Sequence of chain 1.B:
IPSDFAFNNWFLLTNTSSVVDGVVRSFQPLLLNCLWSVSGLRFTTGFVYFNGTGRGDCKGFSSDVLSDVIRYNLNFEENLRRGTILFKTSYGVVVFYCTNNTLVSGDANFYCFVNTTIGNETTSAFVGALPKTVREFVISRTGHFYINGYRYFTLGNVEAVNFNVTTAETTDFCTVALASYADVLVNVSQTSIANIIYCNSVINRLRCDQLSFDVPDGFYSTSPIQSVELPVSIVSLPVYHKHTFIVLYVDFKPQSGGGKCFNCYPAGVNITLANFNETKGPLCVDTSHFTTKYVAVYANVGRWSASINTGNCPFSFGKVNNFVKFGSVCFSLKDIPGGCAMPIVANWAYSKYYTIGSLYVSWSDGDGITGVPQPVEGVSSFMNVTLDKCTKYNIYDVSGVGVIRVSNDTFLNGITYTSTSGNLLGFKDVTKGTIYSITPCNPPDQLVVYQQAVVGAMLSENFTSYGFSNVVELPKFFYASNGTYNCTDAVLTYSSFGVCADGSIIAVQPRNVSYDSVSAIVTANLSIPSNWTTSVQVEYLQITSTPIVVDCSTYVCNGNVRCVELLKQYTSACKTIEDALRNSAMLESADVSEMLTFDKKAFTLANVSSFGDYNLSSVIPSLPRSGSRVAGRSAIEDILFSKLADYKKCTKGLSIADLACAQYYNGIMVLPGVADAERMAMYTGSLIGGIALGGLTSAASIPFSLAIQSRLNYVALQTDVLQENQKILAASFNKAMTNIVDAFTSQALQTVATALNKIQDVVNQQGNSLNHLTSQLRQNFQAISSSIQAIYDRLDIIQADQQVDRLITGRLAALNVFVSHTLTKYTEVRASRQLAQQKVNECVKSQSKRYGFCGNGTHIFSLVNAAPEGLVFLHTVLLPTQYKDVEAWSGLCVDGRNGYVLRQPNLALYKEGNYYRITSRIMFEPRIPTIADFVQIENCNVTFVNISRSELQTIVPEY

Binding-site contacts:
Ligand atom O7 contacts residue ASN671 of chain 1.B at 3.3 Å.
Ligand atom N2 contacts residue ASN671 of chain 1.B at 2.8 Å (h-bond).
Ligand atom C5 contacts residue ASN671 of chain 1.B at 3.8 Å.
Ligand atom C4 contacts residue ASN671 of chain 1.B at 4.2 Å.
Ligand atom C7 contacts residue ASN671 of chain 1.B at 3.3 Å.
Ligand atom C3 contacts residue ASN671 of chain 1.B at 3.8 Å.
Ligand atom C2 contacts residue ASN671 of chain 1.B at 2.4 Å.
Ligand atom O5 contacts residue ASN671 of chain 1.B at 2.5 Å (h-bond).
Ligand atom C8 contacts residue ASN671 of chain 1.B at 4.3 Å.
Ligand atom C1 contacts residue ASN671 of chain 1.B at 1.5 Å.

A small-molecule ligand and the protein it binds are described below.
Small molecule (SMILES): CC(=O)N[C@@H]1[C@@H](O)[C@H](O)[C@@H](CO)O[C@H]1O